Binding-site contacts:
Ligand atom O10 contacts residue HIS236 of chain 1.A at 2.4 Å (h-bond).
Ligand atom F8 contacts residue LEU148 of chain 1.A at 3.7 Å.
Ligand atom C36 contacts residue MET122 of chain 1.A at 3.8 Å (hydrophobic).
Ligand atom C49 contacts residue PHE134 of chain 1.A at 3.8 Å (hydrophobic).
Ligand atom C67 contacts residue HIS80 of chain 1.A at 3.6 Å.
Ligand atom F9 contacts residue ARG239 of chain 1.A at 3.6 Å.
Ligand atom O63 contacts residue LEU44 of chain 1.A at 3.5 Å.
Ligand atom C6 contacts residue HIS236 of chain 1.A at 3.8 Å.
Ligand atom C64 contacts residue PHE134 of chain 1.A at 3.8 Å (hydrophobic).
Ligand atom C32 contacts residue MET122 of chain 1.A at 3.6 Å (hydrophobic).
Ligand atom C59 contacts residue GLU136 of chain 1.A at 3.6 Å.
Ligand atom C54 contacts residue LEU44 of chain 1.A at 3.6 Å (hydrophobic).
Ligand atom C5 contacts residue HIS236 of chain 1.A at 3.5 Å.
Ligand atom C2 contacts residue CYS77 of chain 1.A at 3.8 Å (hydrophobic).
Ligand atom C19 contacts residue CYS77 of chain 1.A at 3.7 Å (hydrophobic).
Ligand atom F4 contacts residue CYS77 of chain 1.A at 3.3 Å.
Ligand atom C32 contacts residue ILE157 of chain 1.A at 3.6 Å (hydrophobic).
Ligand atom F9 contacts residue LEU153 of chain 1.A at 3.5 Å.
Ligand atom C30 contacts residue MET122 of chain 1.A at 3.5 Å (hydrophobic).
Ligand atom C25 contacts residue PHE145 of chain 1.A at 3.6 Å (hydrophobic).
Ligand atom O10 contacts residue LEU240 of chain 1.A at 3.7 Å.
Ligand atom C64 contacts residue GLU136 of chain 1.A at 3.0 Å.
Ligand atom C47 contacts residue HIS80 of chain 1.A at 3.8 Å.
Ligand atom F7 contacts residue LEU153 of chain 1.A at 3.6 Å.
Ligand atom F3 contacts residue CYS77 of chain 1.A at 3.2 Å.
Ligand atom C54 contacts residue PHE134 of chain 1.A at 3.7 Å (hydrophobic).
Ligand atom C21 contacts residue CYS77 of chain 1.A at 3.9 Å (hydrophobic).
Ligand atom C13 contacts residue CYS77 of chain 1.A at 3.7 Å (hydrophobic).
Ligand atom C38 contacts residue MET122 of chain 1.A at 3.7 Å (hydrophobic).
Ligand atom C67 contacts residue PHE135 of chain 1.A at 3.6 Å (hydrophobic).
Ligand atom F7 contacts residue HIS236 of chain 1.A at 3.3 Å.
Ligand atom C64 contacts residue PHE135 of chain 1.A at 3.4 Å (hydrophobic).
Ligand atom C34 contacts residue LEU119 of chain 1.A at 3.8 Å (hydrophobic).
Ligand atom F7 contacts residue ILE157 of chain 1.A at 3.8 Å.
Ligand atom C29 contacts residue MET122 of chain 1.A at 3.5 Å (hydrophobic).
Ligand atom O48 contacts residue HIS80 of chain 1.A at 3.0 Å.
Ligand atom C36 contacts residue VAL118 of chain 1.A at 3.6 Å (hydrophobic).
Ligand atom C34 contacts residue MET122 of chain 1.A at 3.8 Å (hydrophobic).
Ligand atom F4 contacts residue LEU148 of chain 1.A at 3.4 Å.
Ligand atom C15 contacts residue CYS77 of chain 1.A at 3.8 Å (hydrophobic).

Sequence of chain 1.A:
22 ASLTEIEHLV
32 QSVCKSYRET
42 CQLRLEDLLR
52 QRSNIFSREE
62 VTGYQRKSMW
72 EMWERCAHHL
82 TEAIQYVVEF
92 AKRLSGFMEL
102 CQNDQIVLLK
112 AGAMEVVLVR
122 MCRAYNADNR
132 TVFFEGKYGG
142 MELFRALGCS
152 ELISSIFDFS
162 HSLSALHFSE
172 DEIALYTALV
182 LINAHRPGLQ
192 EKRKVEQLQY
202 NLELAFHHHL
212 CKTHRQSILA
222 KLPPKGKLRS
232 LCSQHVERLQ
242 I

A small-molecule ligand and the protein it binds are described below.
Small molecule (SMILES): CC(=O)N1CCC(C(=O)N2C[C@@H](c3ccc(C(O)(C(F)(F)F)C(F)(F)F)cc3)[C@@](C)(c3ccccc3)C2)CC1